Binding-site contacts:
Ligand atom C3 contacts residue ASN23 of chain 1.A at 3.8 Å.
Ligand atom N2 contacts residue SER245 of chain 1.A at 4.3 Å.
Ligand atom C5 contacts residue SER245 of chain 1.A at 3.6 Å.
Ligand atom O5 contacts residue THR25 of chain 1.A at 4.0 Å.
Ligand atom O6 contacts residue ASP246 of chain 1.A at 2.6 Å (salt-bridge).
Ligand atom C2 contacts residue ASN23 of chain 1.A at 2.4 Å.
Ligand atom O4 contacts residue SER245 of chain 1.A at 4.2 Å.
Ligand atom C7 contacts residue GLN220 of chain 1.A at 3.5 Å.
Ligand atom C8 contacts residue THR64 of chain 1.A at 3.3 Å.
Ligand atom O5 contacts residue ASN23 of chain 1.A at 2.3 Å (h-bond).
Ligand atom N2 contacts residue ASN23 of chain 1.A at 2.9 Å (h-bond).
Ligand atom C8 contacts residue ASN23 of chain 1.A at 4.4 Å.
Ligand atom O3 contacts residue GLN220 of chain 1.A at 3.9 Å.
Ligand atom C2 contacts residue SER245 of chain 1.A at 4.1 Å.
Ligand atom O4 contacts residue ASP246 of chain 1.A at 4.4 Å.
Ligand atom O5 contacts residue SER245 of chain 1.A at 4.0 Å.
Ligand atom C1 contacts residue ASN23 of chain 1.A at 1.4 Å.
Ligand atom C4 contacts residue SER245 of chain 1.A at 4.0 Å.
Ligand atom C4 contacts residue ASN23 of chain 1.A at 4.2 Å.
Ligand atom C1 contacts residue SER245 of chain 1.A at 3.6 Å.
Ligand atom C2 contacts residue GLN220 of chain 1.A at 3.7 Å.
Ligand atom C7 contacts residue ASN23 of chain 1.A at 3.2 Å.
Ligand atom C3 contacts residue SER245 of chain 1.A at 3.6 Å.
Ligand atom C3 contacts residue GLN220 of chain 1.A at 3.6 Å.
Ligand atom C1 contacts residue THR25 of chain 1.A at 4.1 Å.
Ligand atom C5 contacts residue ASN23 of chain 1.A at 3.6 Å.
Ligand atom C6 contacts residue ASP246 of chain 1.A at 3.6 Å.
Ligand atom C1 contacts residue GLN220 of chain 1.A at 4.3 Å.
Ligand atom C8 contacts residue GLN220 of chain 1.A at 3.3 Å.
Ligand atom O6 contacts residue THR25 of chain 1.A at 3.9 Å.
Ligand atom C5 contacts residue ASP246 of chain 1.A at 4.1 Å.
Ligand atom O7 contacts residue ASN23 of chain 1.A at 3.1 Å (h-bond).
Ligand atom N2 contacts residue GLN220 of chain 1.A at 2.7 Å (h-bond).
Ligand atom C8 contacts residue VAL219 of chain 1.A at 3.8 Å (hydrophobic).
Ligand atom C5 contacts residue THR25 of chain 1.A at 4.4 Å.

This small molecule binds to this protein.
Small molecule (SMILES): CC(=O)N[C@@H]1[C@@H](O)[C@H](O)[C@@H](CO)O[C@H]1O

Sequence of chain 1.A:
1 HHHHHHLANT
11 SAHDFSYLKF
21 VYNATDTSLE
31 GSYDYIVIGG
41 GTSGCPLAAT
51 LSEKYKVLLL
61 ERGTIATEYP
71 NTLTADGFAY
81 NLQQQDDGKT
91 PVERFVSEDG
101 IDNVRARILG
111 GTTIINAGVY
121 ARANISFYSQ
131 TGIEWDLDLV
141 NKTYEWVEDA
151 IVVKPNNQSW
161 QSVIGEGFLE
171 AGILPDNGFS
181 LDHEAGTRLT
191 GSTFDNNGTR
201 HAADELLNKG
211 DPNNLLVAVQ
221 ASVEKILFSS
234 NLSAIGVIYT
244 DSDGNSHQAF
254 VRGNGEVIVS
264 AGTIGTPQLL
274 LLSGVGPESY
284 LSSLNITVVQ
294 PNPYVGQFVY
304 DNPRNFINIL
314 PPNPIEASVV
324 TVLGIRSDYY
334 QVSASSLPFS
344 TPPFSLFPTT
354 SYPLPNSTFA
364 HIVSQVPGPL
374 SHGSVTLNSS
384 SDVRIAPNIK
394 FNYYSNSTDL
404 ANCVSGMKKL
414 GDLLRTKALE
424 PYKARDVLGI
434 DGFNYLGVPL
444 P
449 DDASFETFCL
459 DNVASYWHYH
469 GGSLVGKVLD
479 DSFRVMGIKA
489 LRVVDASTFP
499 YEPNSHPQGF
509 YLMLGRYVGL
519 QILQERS